Binding-site contacts:
Ligand atom O39 contacts residue ALA49 of chain 1.V at 3.0 Å (h-bond).
Ligand atom C42 contacts residue GLY47 of chain 1.V at 3.6 Å.
Ligand atom N22 contacts residue THR1 of chain 1.V at 3.7 Å.
Ligand atom C24 contacts residue GLY47 of chain 1.V at 3.4 Å.
Ligand atom O49 contacts residue SER20 of chain 1.V at 3.2 Å (h-bond).
Ligand atom C27 contacts residue GLN22 of chain 1.V at 3.8 Å.
Ligand atom C32 contacts residue LEU126 of chain 1.W at 3.5 Å (hydrophobic).
Ligand atom C11 contacts residue GLY168 of chain 1.V at 2.7 Å.
Ligand atom C10 contacts residue THR21 of chain 1.V at 3.2 Å.
Ligand atom N28 contacts residue ASP125 of chain 1.W at 3.2 Å (salt-bridge).
Ligand atom C44 contacts residue MES1 of chain 1.PA at 3.7 Å.
Ligand atom C43 contacts residue THR48 of chain 1.V at 3.8 Å.
Ligand atom C10 contacts residue GLY168 of chain 1.V at 3.7 Å.
Ligand atom C12 contacts residue THR1 of chain 1.V at 2.5 Å.
Ligand atom C27 contacts residue THR21 of chain 1.V at 3.5 Å.
Ligand atom O21 contacts residue ALA46 of chain 1.V at 3.6 Å.
Ligand atom C5 contacts residue THR52 of chain 1.V at 3.3 Å.
Ligand atom C2 contacts residue ALA49 of chain 1.V at 3.8 Å (hydrophobic).
Ligand atom O13 contacts residue THR1 of chain 1.V at 3.2 Å (h-bond).
Ligand atom C8 contacts residue THR1 of chain 1.V at 2.4 Å.
Ligand atom C10 contacts residue THR1 of chain 1.V at 3.6 Å.
Ligand atom O49 contacts residue THR21 of chain 1.V at 3.2 Å (h-bond).
Ligand atom N22 contacts residue GLY47 of chain 1.V at 3.1 Å (h-bond).
Ligand atom C1 contacts residue ALA49 of chain 1.V at 3.6 Å (hydrophobic).
Ligand atom C4 contacts residue GLY45 of chain 1.V at 3.2 Å.
Ligand atom O21 contacts residue MES1 of chain 1.PA at 2.6 Å (h-bond).
Ligand atom N25 contacts residue THR21 of chain 1.V at 3.1 Å (h-bond).
Ligand atom O13 contacts residue MES1 of chain 1.PA at 2.7 Å (h-bond).
Ligand atom C11 contacts residue SER129 of chain 1.V at 3.6 Å.
Ligand atom O21 contacts residue THR1 of chain 1.V at 2.3 Å (h-bond).
Ligand atom C6 contacts residue HIS35 of chain 1.V at 3.8 Å.
Ligand atom C7 contacts residue THR1 of chain 1.V at 2.8 Å.
Ligand atom C1 contacts residue GLU53 of chain 1.V at 3.4 Å.
Ligand atom C11 contacts residue THR1 of chain 1.V at 1.5 Å.
Ligand atom C9 contacts residue THR1 of chain 1.V at 1.4 Å.
Ligand atom C42 contacts residue MES1 of chain 1.PA at 3.6 Å.
Ligand atom C5 contacts residue GLY45 of chain 1.V at 3.8 Å.
Ligand atom C23 contacts residue GLY47 of chain 1.V at 3.7 Å.
Ligand atom O21 contacts residue GLY47 of chain 1.V at 3.1 Å (h-bond).
Ligand atom O37 contacts residue GLN22 of chain 1.V at 3.5 Å.

Sequence of chain 1.V:
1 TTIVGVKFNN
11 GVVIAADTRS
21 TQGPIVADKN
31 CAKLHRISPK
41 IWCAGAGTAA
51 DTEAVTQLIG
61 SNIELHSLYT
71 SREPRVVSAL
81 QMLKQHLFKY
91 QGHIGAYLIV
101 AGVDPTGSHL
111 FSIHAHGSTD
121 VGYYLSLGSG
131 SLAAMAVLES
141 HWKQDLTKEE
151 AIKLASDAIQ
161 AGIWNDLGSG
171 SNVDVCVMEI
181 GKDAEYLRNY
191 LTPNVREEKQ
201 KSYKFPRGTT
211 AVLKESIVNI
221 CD

The protein below binds the small molecule below.
Small molecule (SMILES): COc1ccc(C[C@H](NC(=O)[C@H](C)NC(=O)CN2CCOCC2)C(=O)N[C@@H](CCC2CCCCC2)[C@@H](O)C(C)(C)O)cc1

Sequence of chain 1.W:
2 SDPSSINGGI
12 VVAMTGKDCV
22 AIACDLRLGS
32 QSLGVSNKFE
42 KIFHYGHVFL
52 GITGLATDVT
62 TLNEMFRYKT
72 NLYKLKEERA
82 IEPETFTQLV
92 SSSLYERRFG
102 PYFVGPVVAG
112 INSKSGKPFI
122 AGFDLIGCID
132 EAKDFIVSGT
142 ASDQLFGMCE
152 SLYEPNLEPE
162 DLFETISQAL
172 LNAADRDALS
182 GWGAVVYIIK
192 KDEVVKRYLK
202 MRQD